Binding-site contacts:
Ligand atom C1 contacts residue SER7 of chain 1.F at 1.5 Å.
Ligand atom O6 contacts residue GLY346 of chain 1.B at 3.2 Å (h-bond).
Ligand atom C6 contacts residue SER7 of chain 1.F at 3.9 Å.
Ligand atom O4 contacts residue LEU255 of chain 1.B at 3.9 Å.
Ligand atom C6 contacts residue THR252 of chain 1.B at 3.4 Å.
Ligand atom O6 contacts residue HIS250 of chain 1.B at 3.8 Å.
Ligand atom O7 contacts residue SER7 of chain 1.F at 3.7 Å.
Ligand atom O3 contacts residue HIS612 of chain 1.B at 2.9 Å (h-bond).
Ligand atom C8 contacts residue LYS534 of chain 1.B at 3.8 Å.
Ligand atom C3 contacts residue SER7 of chain 1.F at 3.8 Å.
Ligand atom O6 contacts residue SER7 of chain 1.F at 3.5 Å (h-bond).
Ligand atom C8 contacts residue UDP1 of chain 1.J at 3.1 Å.
Ligand atom O4 contacts residue PHE386 of chain 1.B at 3.5 Å.
Ligand atom C1 contacts residue UDP1 of chain 1.J at 3.3 Å.
Ligand atom O5 contacts residue SER7 of chain 1.F at 2.0 Å (h-bond).
Ligand atom C7 contacts residue PRO348 of chain 1.B at 4.0 Å (hydrophobic).
Ligand atom C7 contacts residue UDP1 of chain 1.J at 3.4 Å.
Ligand atom C2 contacts residue SER7 of chain 1.F at 2.5 Å.
Ligand atom C4 contacts residue LEU345 of chain 1.B at 3.5 Å (hydrophobic).
Ligand atom C7 contacts residue SER7 of chain 1.F at 3.7 Å.
Ligand atom O7 contacts residue PRO348 of chain 1.B at 3.4 Å.
Ligand atom C7 contacts residue HIS612 of chain 1.B at 4.0 Å.
Ligand atom O5 contacts residue PRO251 of chain 1.B at 4.0 Å.
Ligand atom N2 contacts residue UDP1 of chain 1.J at 2.7 Å (h-bond).
Ligand atom C4 contacts residue SER7 of chain 1.F at 3.8 Å.
Ligand atom O6 contacts residue THR252 of chain 1.B at 3.0 Å (h-bond).
Ligand atom C5 contacts residue THR613 of chain 1.B at 3.7 Å.
Ligand atom C5 contacts residue SER7 of chain 1.F at 3.3 Å.
Ligand atom C4 contacts residue GLY346 of chain 1.B at 3.6 Å.
Ligand atom O7 contacts residue HIS190 of chain 1.B at 3.2 Å.
Ligand atom C8 contacts residue TYR533 of chain 1.B at 3.2 Å (hydrophobic).
Ligand atom O4 contacts residue LEU345 of chain 1.B at 2.8 Å (h-bond).
Ligand atom C6 contacts residue PRO251 of chain 1.B at 4.0 Å (hydrophobic).
Ligand atom C5 contacts residue UDP1 of chain 1.J at 3.9 Å.
Ligand atom N2 contacts residue HIS612 of chain 1.B at 3.7 Å.
Ligand atom C3 contacts residue HIS612 of chain 1.B at 3.5 Å.
Ligand atom O3 contacts residue PRO348 of chain 1.B at 3.6 Å.
Ligand atom C2 contacts residue UDP1 of chain 1.J at 3.5 Å.
Ligand atom C3 contacts residue UDP1 of chain 1.J at 3.3 Å.
Ligand atom N2 contacts residue SER7 of chain 1.F at 3.4 Å (h-bond).

Sequence of chain 1.B:
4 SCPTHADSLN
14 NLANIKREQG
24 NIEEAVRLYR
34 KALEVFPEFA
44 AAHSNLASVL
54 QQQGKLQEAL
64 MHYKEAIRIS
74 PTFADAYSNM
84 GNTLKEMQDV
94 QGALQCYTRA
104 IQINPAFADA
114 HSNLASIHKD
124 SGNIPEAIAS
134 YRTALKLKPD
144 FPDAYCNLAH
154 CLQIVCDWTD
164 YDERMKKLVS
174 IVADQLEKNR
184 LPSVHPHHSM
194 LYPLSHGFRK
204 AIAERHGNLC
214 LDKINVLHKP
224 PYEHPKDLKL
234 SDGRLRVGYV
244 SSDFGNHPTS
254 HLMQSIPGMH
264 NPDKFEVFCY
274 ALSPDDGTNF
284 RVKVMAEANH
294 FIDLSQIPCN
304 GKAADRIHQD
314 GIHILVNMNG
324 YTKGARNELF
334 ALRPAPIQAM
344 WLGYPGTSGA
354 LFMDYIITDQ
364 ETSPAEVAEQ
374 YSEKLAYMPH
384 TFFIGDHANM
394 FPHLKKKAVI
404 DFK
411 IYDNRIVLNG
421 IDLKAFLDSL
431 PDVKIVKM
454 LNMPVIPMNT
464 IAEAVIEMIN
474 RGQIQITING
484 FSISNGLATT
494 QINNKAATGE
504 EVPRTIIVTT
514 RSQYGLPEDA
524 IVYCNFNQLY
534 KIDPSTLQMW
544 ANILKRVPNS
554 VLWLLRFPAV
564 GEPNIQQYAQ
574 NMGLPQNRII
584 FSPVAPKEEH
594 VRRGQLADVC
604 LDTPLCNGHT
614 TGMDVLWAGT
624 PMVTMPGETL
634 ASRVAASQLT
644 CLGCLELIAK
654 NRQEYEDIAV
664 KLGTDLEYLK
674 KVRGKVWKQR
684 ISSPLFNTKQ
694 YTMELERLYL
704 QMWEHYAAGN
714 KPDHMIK

Sequence of chain 1.F:
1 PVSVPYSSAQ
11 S

The protein below binds the small molecule below.
Small molecule (SMILES): CC(=O)N[C@@H]1[C@@H](O)[C@H](O)[C@@H](CO)O[C@H]1O